Binding-site contacts:
Ligand atom C40 contacts residue LEU120 of chain 1.F at 3.5 Å (hydrophobic).
Ligand atom C31 contacts residue GLY24 of chain 1.D at 3.5 Å.
Ligand atom C31 contacts residue ASN23 of chain 1.D at 2.8 Å.
Ligand atom C15 contacts residue VAL21 of chain 1.D at 3.4 Å (hydrophobic).
Ligand atom C41 contacts residue VAL21 of chain 1.D at 3.0 Å (hydrophobic).
Ligand atom C32 contacts residue ALA27 of chain 1.D at 3.0 Å (hydrophobic).
Ligand atom C40 contacts residue PHE123 of chain 1.F at 3.9 Å (hydrophobic).
Ligand atom C33 contacts residue ASN57 of chain 1.D at 3.6 Å.
Ligand atom C11 contacts residue GLY24 of chain 1.D at 3.3 Å.
Ligand atom C33 contacts residue ALA27 of chain 1.D at 3.2 Å (hydrophobic).
Ligand atom C29 contacts residue ALA27 of chain 1.D at 3.5 Å (hydrophobic).
Ligand atom C22 contacts residue ILE119 of chain 1.F at 3.0 Å (hydrophobic).
Ligand atom S37 contacts residue LEU120 of chain 1.F at 3.3 Å.
Ligand atom C38 contacts residue LEU120 of chain 1.F at 3.6 Å (hydrophobic).
Ligand atom C16 contacts residue PHE25 of chain 1.D at 3.7 Å (hydrophobic).
Ligand atom C33 contacts residue VAL61 of chain 1.D at 3.8 Å (hydrophobic).
Ligand atom C39 contacts residue LEU120 of chain 1.F at 3.4 Å (hydrophobic).
Ligand atom C25 contacts residue PHE114 of chain 1.F at 3.8 Å (hydrophobic).
Ligand atom C12 contacts residue HIS28 of chain 1.D at 3.9 Å.
Ligand atom C14 contacts residue PHE25 of chain 1.D at 3.4 Å (hydrophobic).
Ligand atom C34 contacts residue ALA27 of chain 1.D at 3.5 Å (hydrophobic).
Ligand atom C38 contacts residue VAL21 of chain 1.D at 3.9 Å (hydrophobic).
Ligand atom C32 contacts residue ASN23 of chain 1.D at 2.8 Å.
Ligand atom C30 contacts residue ALA27 of chain 1.D at 3.2 Å (hydrophobic).
Ligand atom C27 contacts residue ALA63 of chain 1.F at 3.1 Å (hydrophobic).
Ligand atom C15 contacts residue GLY24 of chain 1.D at 3.2 Å.
Ligand atom C1 contacts residue LYS116 of chain 1.F at 3.0 Å.
Ligand atom C14 contacts residue GLY24 of chain 1.D at 2.8 Å.
Ligand atom C40 contacts residue VAL21 of chain 1.D at 3.7 Å (hydrophobic).
Ligand atom C15 contacts residue PHE25 of chain 1.D at 3.1 Å (hydrophobic).
Ligand atom C23 contacts residue ILE119 of chain 1.F at 3.6 Å (hydrophobic).
Ligand atom O24 contacts residue ILE119 of chain 1.F at 3.2 Å.
Ligand atom CL17 contacts residue PHE25 of chain 1.D at 3.6 Å.
Ligand atom C31 contacts residue ALA27 of chain 1.D at 3.0 Å (hydrophobic).
Ligand atom C28 contacts residue ASP62 of chain 1.F at 3.8 Å.
Ligand atom C29 contacts residue ASP62 of chain 1.F at 3.7 Å.
Ligand atom C34 contacts residue ASP62 of chain 1.F at 3.5 Å.
Ligand atom C10 contacts residue GLY24 of chain 1.D at 3.5 Å.
Ligand atom C28 contacts residue ALA63 of chain 1.F at 3.4 Å (hydrophobic).
Ligand atom C19 contacts residue GLY24 of chain 1.D at 3.7 Å.

Sequence of chain 1.D:
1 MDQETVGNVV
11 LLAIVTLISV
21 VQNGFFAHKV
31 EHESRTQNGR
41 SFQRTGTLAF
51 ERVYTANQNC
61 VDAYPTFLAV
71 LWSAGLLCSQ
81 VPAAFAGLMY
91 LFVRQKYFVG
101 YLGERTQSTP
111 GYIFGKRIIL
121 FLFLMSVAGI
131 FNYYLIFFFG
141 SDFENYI

Sequence of chain 1.F:
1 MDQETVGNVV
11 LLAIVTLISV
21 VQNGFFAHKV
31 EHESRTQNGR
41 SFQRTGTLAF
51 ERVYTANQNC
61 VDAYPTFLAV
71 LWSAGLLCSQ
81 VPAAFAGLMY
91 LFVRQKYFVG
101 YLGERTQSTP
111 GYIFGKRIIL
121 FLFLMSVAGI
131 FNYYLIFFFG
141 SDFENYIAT

The small molecule below binds the protein below.
Small molecule (SMILES): CC(C)(C)Sc1c(CC(C)(C)C(=O)O)n(Cc2ccc(Cl)cc2)c2ccc(OCc3ccc4ccccc4n3)cc12